The small molecule below binds the protein below.
Small molecule (SMILES): Nc1cccc2cc3ccccc3cc12

Sequence of chain 1.A:
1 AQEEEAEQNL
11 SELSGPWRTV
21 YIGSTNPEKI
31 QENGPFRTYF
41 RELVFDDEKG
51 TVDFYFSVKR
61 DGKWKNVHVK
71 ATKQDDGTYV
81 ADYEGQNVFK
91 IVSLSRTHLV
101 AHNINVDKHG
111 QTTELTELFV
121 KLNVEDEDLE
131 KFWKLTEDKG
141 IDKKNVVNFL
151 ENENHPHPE

Binding-site contacts:
Ligand atom C8 contacts residue THR116 of chain 1.A at 3.7 Å.
Ligand atom C2 contacts residue PHE36 of chain 1.A at 4.0 Å (hydrophobic).
Ligand atom C1 contacts residue PHE40 of chain 1.A at 4.5 Å (hydrophobic).
Ligand atom C1 contacts residue THR38 of chain 1.A at 4.3 Å.
Ligand atom C2 contacts residue PHE56 of chain 1.A at 4.2 Å (hydrophobic).
Ligand atom C4 contacts residue PHE56 of chain 1.A at 3.5 Å (hydrophobic).
Ligand atom C7 contacts residue ALA101 of chain 1.A at 4.0 Å (hydrophobic).
Ligand atom C1 contacts residue PHE36 of chain 1.A at 4.0 Å (hydrophobic).
Ligand atom C2 contacts residue TYR83 of chain 1.A at 4.2 Å (hydrophobic).
Ligand atom N1 contacts residue PHE89 of chain 1.A at 3.6 Å.
Ligand atom C12 contacts residue PHE119 of chain 1.A at 4.3 Å (hydrophobic).
Ligand atom C2 contacts residue THR38 of chain 1.A at 3.9 Å.
Ligand atom C13 contacts residue THR38 of chain 1.A at 3.7 Å.
Ligand atom N1 contacts residue PHE54 of chain 1.A at 4.0 Å.
Ligand atom C10 contacts residue PHE119 of chain 1.A at 3.9 Å (hydrophobic).
Ligand atom C10 contacts residue ILE22 of chain 1.A at 4.0 Å (hydrophobic).
Ligand atom C8 contacts residue ILE22 of chain 1.A at 4.2 Å (hydrophobic).
Ligand atom C7 contacts residue GLU117 of chain 1.A at 4.0 Å.
Ligand atom C11 contacts residue ASN103 of chain 1.A at 3.8 Å.
Ligand atom C8 contacts residue LEU115 of chain 1.A at 4.2 Å (hydrophobic).
Ligand atom C9 contacts residue ASN103 of chain 1.A at 3.3 Å.
Ligand atom C7 contacts residue ASN103 of chain 1.A at 3.9 Å.
Ligand atom C7 contacts residue LEU115 of chain 1.A at 4.2 Å (hydrophobic).
Ligand atom C6 contacts residue PHE56 of chain 1.A at 4.2 Å (hydrophobic).
Ligand atom C14 contacts residue ASN103 of chain 1.A at 4.0 Å.
Ligand atom C8 contacts residue PHE119 of chain 1.A at 4.0 Å (hydrophobic).
Ligand atom C9 contacts residue ALA101 of chain 1.A at 4.3 Å (hydrophobic).
Ligand atom C4 contacts residue TYR83 of chain 1.A at 3.6 Å (hydrophobic).
Ligand atom C13 contacts residue PHE40 of chain 1.A at 4.4 Å (hydrophobic).
Ligand atom C7 contacts residue PHE119 of chain 1.A at 4.4 Å (hydrophobic).
Ligand atom C13 contacts residue PHE36 of chain 1.A at 3.8 Å (hydrophobic).
Ligand atom C8 contacts residue GLU117 of chain 1.A at 3.8 Å.
Ligand atom C7 contacts residue THR116 of chain 1.A at 4.1 Å.
Ligand atom C6 contacts residue TYR83 of chain 1.A at 4.3 Å (hydrophobic).